The small molecule below binds the protein below.
Small molecule (SMILES): CC(=O)N[C@@H]1[C@@H](O)[C@H](O)[C@@H](CO)O[C@H]1O

Binding-site contacts:
Ligand atom C2 contacts residue ASN326 of chain 1.A at 2.5 Å.
Ligand atom C5 contacts residue ASN326 of chain 1.A at 3.8 Å.
Ligand atom C1 contacts residue ASN326 of chain 1.A at 1.5 Å.
Ligand atom O7 contacts residue ASN326 of chain 1.A at 3.9 Å.
Ligand atom C8 contacts residue ASN326 of chain 1.A at 4.5 Å.
Ligand atom N2 contacts residue ASN326 of chain 1.A at 2.9 Å (h-bond).
Ligand atom C4 contacts residue ASN326 of chain 1.A at 4.3 Å.
Ligand atom C7 contacts residue ASN326 of chain 1.A at 3.6 Å.
Ligand atom C3 contacts residue ASN326 of chain 1.A at 3.9 Å.
Ligand atom O5 contacts residue ASN326 of chain 1.A at 2.5 Å (h-bond).

Sequence of chain 1.A:
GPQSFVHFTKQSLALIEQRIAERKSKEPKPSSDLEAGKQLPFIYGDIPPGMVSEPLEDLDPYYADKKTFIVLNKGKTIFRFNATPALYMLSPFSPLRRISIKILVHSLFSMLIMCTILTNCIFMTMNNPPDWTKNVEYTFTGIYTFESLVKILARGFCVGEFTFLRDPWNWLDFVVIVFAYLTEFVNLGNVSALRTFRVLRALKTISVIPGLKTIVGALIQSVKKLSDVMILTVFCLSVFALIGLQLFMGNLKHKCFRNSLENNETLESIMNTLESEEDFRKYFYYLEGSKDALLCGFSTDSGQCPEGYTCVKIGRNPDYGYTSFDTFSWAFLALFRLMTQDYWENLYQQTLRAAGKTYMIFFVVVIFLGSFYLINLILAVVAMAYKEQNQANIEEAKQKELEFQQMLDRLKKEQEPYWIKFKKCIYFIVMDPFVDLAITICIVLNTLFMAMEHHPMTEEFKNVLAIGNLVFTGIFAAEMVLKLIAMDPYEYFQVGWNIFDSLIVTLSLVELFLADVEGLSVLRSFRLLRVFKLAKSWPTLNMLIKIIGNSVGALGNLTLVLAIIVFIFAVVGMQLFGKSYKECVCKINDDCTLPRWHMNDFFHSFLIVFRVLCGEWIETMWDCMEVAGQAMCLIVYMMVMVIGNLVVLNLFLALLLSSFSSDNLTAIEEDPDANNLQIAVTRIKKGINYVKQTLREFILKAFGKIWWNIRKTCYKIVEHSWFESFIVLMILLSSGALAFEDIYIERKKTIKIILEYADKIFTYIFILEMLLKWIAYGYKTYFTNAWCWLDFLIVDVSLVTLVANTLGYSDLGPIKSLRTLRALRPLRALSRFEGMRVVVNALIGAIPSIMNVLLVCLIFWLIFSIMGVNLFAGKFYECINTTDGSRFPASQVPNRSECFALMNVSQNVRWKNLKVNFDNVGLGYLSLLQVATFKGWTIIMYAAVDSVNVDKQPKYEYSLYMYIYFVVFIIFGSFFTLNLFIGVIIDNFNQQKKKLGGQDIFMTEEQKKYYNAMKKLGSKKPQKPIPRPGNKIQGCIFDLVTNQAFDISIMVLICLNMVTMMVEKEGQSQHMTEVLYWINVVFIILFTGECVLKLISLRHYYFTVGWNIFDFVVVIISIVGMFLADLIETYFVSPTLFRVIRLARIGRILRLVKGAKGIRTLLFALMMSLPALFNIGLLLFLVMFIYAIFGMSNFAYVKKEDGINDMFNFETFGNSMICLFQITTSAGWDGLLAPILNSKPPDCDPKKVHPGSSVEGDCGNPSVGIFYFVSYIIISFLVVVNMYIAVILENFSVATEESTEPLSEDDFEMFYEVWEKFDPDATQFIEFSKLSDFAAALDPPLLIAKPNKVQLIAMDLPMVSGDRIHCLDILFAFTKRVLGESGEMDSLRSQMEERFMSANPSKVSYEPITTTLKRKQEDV